Sequence of chain 1.C:
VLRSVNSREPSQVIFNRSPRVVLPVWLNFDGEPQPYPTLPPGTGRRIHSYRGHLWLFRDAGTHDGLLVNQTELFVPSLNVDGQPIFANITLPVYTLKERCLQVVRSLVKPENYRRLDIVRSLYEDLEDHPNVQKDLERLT

This small molecule binds to this protein.
Small molecule (SMILES): CC(=O)N[C@@H](CC(C)C)C(=O)N[C@H](C(=O)N1C[C@H](O)C[C@H]1C(=O)NCc1ccc(-c2scnc2C)cc1)C(C)(C)C

Binding-site contacts:
Ligand atom O contacts residue PHE40 of chain 1.C at 3.4 Å.
Ligand atom CBG contacts residue TYR47 of chain 1.C at 3.6 Å (hydrophobic).
Ligand atom CAU contacts residue TRP66 of chain 1.C at 3.5 Å (hydrophobic).
Ligand atom CAT contacts residue HIS59 of chain 1.C at 3.2 Å.
Ligand atom CAW contacts residue TYR47 of chain 1.C at 3.4 Å (hydrophobic).
Ligand atom CAL contacts residue TRP37 of chain 1.C at 3.9 Å (hydrophobic).
Ligand atom CD2 contacts residue TYR61 of chain 1.C at 3.7 Å (hydrophobic).
Ligand atom CBL contacts residue PRO48 of chain 1.C at 3.1 Å (hydrophobic).
Ligand atom CBF contacts residue TYR47 of chain 1.C at 3.6 Å (hydrophobic).
Ligand atom CBG contacts residue ILE58 of chain 1.C at 3.5 Å (hydrophobic).
Ligand atom NBA contacts residue HIS59 of chain 1.C at 2.8 Å (h-bond).
Ligand atom N contacts residue ASN16 of chain 1.C at 3.1 Å (h-bond).
Ligand atom CBI contacts residue ILE58 of chain 1.C at 3.8 Å (hydrophobic).
Ligand atom CAU contacts residue SER60 of chain 1.C at 3.8 Å.
Ligand atom OAZ contacts residue SER60 of chain 1.C at 2.8 Å (h-bond).
Ligand atom NBK contacts residue PRO48 of chain 1.C at 3.8 Å.
Ligand atom OAZ contacts residue HIS64 of chain 1.C at 2.5 Å (h-bond).
Ligand atom O contacts residue HIS64 of chain 1.C at 3.1 Å.
Ligand atom OAY contacts residue TYR47 of chain 1.C at 2.6 Å (h-bond).
Ligand atom CAM contacts residue TRP37 of chain 1.C at 3.8 Å (hydrophobic).
Ligand atom CAM contacts residue TYR47 of chain 1.C at 3.3 Å (hydrophobic).
Ligand atom NAS contacts residue TYR47 of chain 1.C at 3.7 Å.
Ligand atom CAV contacts residue TRP66 of chain 1.C at 3.6 Å (hydrophobic).
Ligand atom CAX contacts residue HIS59 of chain 1.C at 3.4 Å.
Ligand atom CAA contacts residue PHE40 of chain 1.C at 3.9 Å (hydrophobic).
Ligand atom OAC contacts residue PHE40 of chain 1.C at 3.7 Å.
Ligand atom CBH contacts residue TYR47 of chain 1.C at 3.7 Å (hydrophobic).
Ligand atom CAA contacts residue ASN16 of chain 1.C at 3.6 Å.
Ligand atom CBC contacts residue TYR47 of chain 1.C at 3.8 Å (hydrophobic).
Ligand atom CAU contacts residue HIS59 of chain 1.C at 3.2 Å.
Ligand atom OAR contacts residue TYR61 of chain 1.C at 3.8 Å.
Ligand atom SBM contacts residue TYR47 of chain 1.C at 3.8 Å.
Ligand atom OAC contacts residue ASN16 of chain 1.C at 3.2 Å (h-bond).
Ligand atom CAV contacts residue HIS64 of chain 1.C at 3.6 Å.
Ligand atom CAX contacts residue TYR47 of chain 1.C at 3.5 Å (hydrophobic).
Ligand atom CAW contacts residue TRP37 of chain 1.C at 3.6 Å (hydrophobic).
Ligand atom OAZ contacts residue TYR61 of chain 1.C at 3.7 Å.
Ligand atom CAV contacts residue SER60 of chain 1.C at 3.7 Å.
Ligand atom CBH contacts residue HIS59 of chain 1.C at 3.7 Å.
Ligand atom CB contacts residue TYR61 of chain 1.C at 3.4 Å (hydrophobic).